Sequence of chain 23.A:
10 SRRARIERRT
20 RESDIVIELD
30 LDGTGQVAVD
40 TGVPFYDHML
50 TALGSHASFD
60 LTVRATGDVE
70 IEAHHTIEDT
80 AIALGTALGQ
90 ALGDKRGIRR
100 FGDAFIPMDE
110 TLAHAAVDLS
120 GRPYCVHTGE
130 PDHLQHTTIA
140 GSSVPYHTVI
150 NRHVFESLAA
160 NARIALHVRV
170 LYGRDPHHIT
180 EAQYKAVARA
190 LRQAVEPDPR

The protein below binds the small molecule below.
Small molecule (SMILES): CC(C)[C@H](N)c1ncnn1C

Binding-site contacts:
Ligand atom C8 contacts residue MN1 of chain 4.B at 3.3 Å.
Ligand atom C6 contacts residue MN1 of chain 14.C at 3.0 Å.
Ligand atom N5 contacts residue MN1 of chain 14.C at 2.3 Å.
Ligand atom C3 contacts residue GLU21 of chain 4.A at 3.7 Å.
Ligand atom C8 contacts residue MET107 of chain 14.A at 3.6 Å (hydrophobic).
Ligand atom C4 contacts residue MET107 of chain 14.A at 3.9 Å (hydrophobic).
Ligand atom C8 contacts residue HIS176 of chain 14.A at 3.5 Å.
Ligand atom C11 contacts residue ARG121 of chain 23.A at 3.1 Å.
Ligand atom C6 contacts residue MET107 of chain 14.A at 3.3 Å (hydrophobic).
Ligand atom C8 contacts residue HIS73 of chain 4.A at 3.1 Å.
Ligand atom N7 contacts residue MET107 of chain 14.A at 3.6 Å.
Ligand atom N10 contacts residue MET107 of chain 14.A at 3.2 Å.
Ligand atom N10 contacts residue MN1 of chain 4.B at 3.5 Å.
Ligand atom N9 contacts residue HIS177 of chain 14.A at 3.4 Å (h-bond).
Ligand atom C4 contacts residue GLU180 of chain 14.A at 3.5 Å.
Ligand atom C11 contacts residue MET107 of chain 14.A at 3.7 Å (hydrophobic).
Ligand atom N10 contacts residue GLU77 of chain 4.A at 3.7 Å.
Ligand atom C3 contacts residue HIS74 of chain 4.A at 3.5 Å.
Ligand atom C11 contacts residue GLU77 of chain 4.A at 3.8 Å.
Ligand atom N5 contacts residue GLU180 of chain 14.A at 2.8 Å (salt-bridge).
Ligand atom C8 contacts residue MN1 of chain 14.C at 3.4 Å.
Ligand atom C11 contacts residue ACT1 of chain 4.G at 3.9 Å.
Ligand atom C11 contacts residue MN1 of chain 4.B at 3.9 Å.
Ligand atom C4 contacts residue MN1 of chain 14.C at 3.2 Å.
Ligand atom C6 contacts residue GLU180 of chain 14.A at 3.8 Å.
Ligand atom C8 contacts residue HIS177 of chain 14.A at 3.8 Å.
Ligand atom N5 contacts residue HIS74 of chain 4.A at 3.4 Å (h-bond).
Ligand atom C8 contacts residue HIS74 of chain 4.A at 3.8 Å.
Ligand atom N7 contacts residue GLU180 of chain 14.A at 3.2 Å (salt-bridge).
Ligand atom N9 contacts residue GLU77 of chain 4.A at 3.1 Å (salt-bridge).
Ligand atom N7 contacts residue HIS74 of chain 4.A at 3.1 Å (h-bond).
Ligand atom C1 contacts residue GLU21 of chain 4.A at 4.0 Å.
Ligand atom N5 contacts residue HIS47 of chain 14.A at 3.2 Å (h-bond).
Ligand atom N9 contacts residue MET107 of chain 14.A at 3.5 Å.
Ligand atom N9 contacts residue HIS73 of chain 4.A at 3.1 Å (h-bond).
Ligand atom C6 contacts residue HIS74 of chain 4.A at 3.8 Å.
Ligand atom N7 contacts residue MN1 of chain 14.C at 2.2 Å.
Ligand atom N9 contacts residue MN1 of chain 4.B at 2.4 Å.
Ligand atom N7 contacts residue HIS176 of chain 14.A at 3.0 Å (h-bond).
Ligand atom C3 contacts residue ACT1 of chain 4.G at 3.9 Å.

Sequence of chain 14.A:
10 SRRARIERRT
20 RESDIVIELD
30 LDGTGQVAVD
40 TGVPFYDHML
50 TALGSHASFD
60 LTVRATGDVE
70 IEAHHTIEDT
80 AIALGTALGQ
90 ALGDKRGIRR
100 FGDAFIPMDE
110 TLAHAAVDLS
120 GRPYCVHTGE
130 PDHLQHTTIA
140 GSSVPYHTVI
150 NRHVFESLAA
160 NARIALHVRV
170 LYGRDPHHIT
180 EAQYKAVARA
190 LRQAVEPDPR

Sequence of chain 4.A:
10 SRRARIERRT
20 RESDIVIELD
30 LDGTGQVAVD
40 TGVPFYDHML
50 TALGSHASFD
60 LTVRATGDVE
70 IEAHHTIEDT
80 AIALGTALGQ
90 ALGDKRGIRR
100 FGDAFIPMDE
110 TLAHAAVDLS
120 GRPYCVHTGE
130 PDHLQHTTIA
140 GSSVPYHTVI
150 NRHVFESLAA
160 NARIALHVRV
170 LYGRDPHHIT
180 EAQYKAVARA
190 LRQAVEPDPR